This protein binds this small molecule.
Small molecule (SMILES): CC(=O)N[C@@H]1[C@@H](O)[C@H](O)[C@@H](CO)O[C@H]1O

Sequence of chain 1.A:
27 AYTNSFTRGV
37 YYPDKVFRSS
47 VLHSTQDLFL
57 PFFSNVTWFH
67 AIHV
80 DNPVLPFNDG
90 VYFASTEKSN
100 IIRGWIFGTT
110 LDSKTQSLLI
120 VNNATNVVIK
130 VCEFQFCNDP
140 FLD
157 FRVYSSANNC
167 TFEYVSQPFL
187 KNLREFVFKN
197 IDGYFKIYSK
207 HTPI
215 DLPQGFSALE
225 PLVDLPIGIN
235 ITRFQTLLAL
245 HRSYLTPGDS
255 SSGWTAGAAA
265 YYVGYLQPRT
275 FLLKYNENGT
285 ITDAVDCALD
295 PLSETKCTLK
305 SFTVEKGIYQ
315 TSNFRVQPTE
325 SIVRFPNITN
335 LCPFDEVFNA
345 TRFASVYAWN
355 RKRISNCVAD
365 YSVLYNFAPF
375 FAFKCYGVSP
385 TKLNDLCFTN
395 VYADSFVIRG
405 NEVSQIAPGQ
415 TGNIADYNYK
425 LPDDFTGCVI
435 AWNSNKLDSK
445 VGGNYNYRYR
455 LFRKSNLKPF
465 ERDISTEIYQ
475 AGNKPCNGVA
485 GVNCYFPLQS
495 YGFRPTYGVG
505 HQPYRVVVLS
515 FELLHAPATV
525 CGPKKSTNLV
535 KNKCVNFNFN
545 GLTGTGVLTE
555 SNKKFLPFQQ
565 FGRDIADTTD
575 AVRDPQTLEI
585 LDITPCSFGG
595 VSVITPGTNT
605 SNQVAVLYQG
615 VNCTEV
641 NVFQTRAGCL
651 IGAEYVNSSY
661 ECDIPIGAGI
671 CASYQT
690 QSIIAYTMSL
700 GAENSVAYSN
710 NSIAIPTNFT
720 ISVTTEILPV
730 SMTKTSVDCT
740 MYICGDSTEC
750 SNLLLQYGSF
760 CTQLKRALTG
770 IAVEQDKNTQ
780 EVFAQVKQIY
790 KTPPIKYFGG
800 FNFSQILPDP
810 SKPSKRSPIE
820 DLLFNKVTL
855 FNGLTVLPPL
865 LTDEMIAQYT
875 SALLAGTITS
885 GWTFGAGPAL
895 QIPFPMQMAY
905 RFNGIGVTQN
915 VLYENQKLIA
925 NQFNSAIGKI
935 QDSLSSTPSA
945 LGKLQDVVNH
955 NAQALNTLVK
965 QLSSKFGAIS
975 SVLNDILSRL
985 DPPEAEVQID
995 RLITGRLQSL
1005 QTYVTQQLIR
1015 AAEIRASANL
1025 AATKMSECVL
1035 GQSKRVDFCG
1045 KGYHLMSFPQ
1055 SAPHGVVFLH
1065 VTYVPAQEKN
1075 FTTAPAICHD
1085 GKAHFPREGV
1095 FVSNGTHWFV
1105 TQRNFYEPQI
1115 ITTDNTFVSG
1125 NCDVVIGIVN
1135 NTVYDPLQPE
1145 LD

Binding-site contacts:
Ligand atom O7 contacts residue THR108 of chain 1.A at 4.2 Å.
Ligand atom O7 contacts residue ASN234 of chain 1.A at 2.4 Å (h-bond).
Ligand atom C7 contacts residue ASN234 of chain 1.A at 3.1 Å.
Ligand atom C8 contacts residue ASN234 of chain 1.A at 3.2 Å.
Ligand atom C1 contacts residue THR108 of chain 1.A at 4.4 Å.
Ligand atom N2 contacts residue ASN234 of chain 1.A at 4.3 Å.
Ligand atom O5 contacts residue THR108 of chain 1.A at 4.3 Å.